Binding-site contacts:
Ligand atom C4 contacts residue ASN603 of chain 1.A at 4.3 Å.
Ligand atom O5 contacts residue ASN603 of chain 1.A at 2.5 Å (h-bond).
Ligand atom C3 contacts residue ASN603 of chain 1.A at 3.8 Å.
Ligand atom C1 contacts residue ASN603 of chain 1.A at 1.5 Å.
Ligand atom O7 contacts residue ASN603 of chain 1.A at 3.2 Å (h-bond).
Ligand atom C5 contacts residue ASN603 of chain 1.A at 3.8 Å.
Ligand atom C2 contacts residue ASN603 of chain 1.A at 2.5 Å.
Ligand atom C8 contacts residue ASN603 of chain 1.A at 4.3 Å.
Ligand atom C7 contacts residue ASN603 of chain 1.A at 3.1 Å.
Ligand atom N2 contacts residue ASN603 of chain 1.A at 2.8 Å (h-bond).

This protein binds this small molecule.
Small molecule (SMILES): CC(=O)N[C@@H]1[C@@H](O)[C@H](O)[C@@H](CO)O[C@H]1O

Sequence of chain 1.A:
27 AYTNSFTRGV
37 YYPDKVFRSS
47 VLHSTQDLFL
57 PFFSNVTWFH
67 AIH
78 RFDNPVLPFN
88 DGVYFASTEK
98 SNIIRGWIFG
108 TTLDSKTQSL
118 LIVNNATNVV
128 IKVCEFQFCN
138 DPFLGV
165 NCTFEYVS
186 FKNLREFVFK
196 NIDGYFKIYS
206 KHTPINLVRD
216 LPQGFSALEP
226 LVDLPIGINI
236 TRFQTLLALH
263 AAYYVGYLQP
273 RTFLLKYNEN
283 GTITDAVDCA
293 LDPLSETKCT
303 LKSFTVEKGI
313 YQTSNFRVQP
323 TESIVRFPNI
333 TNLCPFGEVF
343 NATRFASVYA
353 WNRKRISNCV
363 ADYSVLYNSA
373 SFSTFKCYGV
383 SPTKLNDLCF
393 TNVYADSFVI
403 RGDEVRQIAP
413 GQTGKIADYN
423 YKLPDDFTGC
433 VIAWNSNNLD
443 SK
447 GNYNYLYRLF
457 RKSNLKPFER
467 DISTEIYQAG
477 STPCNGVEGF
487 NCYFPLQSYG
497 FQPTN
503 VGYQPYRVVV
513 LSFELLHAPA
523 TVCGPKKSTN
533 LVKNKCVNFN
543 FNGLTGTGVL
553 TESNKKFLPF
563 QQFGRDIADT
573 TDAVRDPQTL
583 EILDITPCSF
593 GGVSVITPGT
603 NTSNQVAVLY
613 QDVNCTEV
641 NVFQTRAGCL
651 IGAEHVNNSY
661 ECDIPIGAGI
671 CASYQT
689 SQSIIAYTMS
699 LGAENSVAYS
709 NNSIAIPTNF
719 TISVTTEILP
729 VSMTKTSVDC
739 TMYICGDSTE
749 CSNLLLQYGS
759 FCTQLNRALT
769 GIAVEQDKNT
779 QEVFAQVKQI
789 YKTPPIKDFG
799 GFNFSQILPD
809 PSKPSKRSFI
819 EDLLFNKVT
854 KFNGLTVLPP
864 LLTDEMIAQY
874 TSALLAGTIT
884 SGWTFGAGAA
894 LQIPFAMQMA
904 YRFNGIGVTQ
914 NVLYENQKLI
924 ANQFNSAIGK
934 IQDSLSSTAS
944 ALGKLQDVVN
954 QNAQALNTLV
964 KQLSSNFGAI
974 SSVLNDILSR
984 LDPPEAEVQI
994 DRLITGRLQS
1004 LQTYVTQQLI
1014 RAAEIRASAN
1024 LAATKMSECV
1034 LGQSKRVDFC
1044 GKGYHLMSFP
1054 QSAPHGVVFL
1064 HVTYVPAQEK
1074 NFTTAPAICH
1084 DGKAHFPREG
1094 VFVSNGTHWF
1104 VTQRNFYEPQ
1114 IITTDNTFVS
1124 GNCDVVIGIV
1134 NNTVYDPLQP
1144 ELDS